This protein binds this small molecule.
Small molecule (SMILES): OCc1c(F)c(F)c(F)c(F)c1F

Sequence of chain 1.A:
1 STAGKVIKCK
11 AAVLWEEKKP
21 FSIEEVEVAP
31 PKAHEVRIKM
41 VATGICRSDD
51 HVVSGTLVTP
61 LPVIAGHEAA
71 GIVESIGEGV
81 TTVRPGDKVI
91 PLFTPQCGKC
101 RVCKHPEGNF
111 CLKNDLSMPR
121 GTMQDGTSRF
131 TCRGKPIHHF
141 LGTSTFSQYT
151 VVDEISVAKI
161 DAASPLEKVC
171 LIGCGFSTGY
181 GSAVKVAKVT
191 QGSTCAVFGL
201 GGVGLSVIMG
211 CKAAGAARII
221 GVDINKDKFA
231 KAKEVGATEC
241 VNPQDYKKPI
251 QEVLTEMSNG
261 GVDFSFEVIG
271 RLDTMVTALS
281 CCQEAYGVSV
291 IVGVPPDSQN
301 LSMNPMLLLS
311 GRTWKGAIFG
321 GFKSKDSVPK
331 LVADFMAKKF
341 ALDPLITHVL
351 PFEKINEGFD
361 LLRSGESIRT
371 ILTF

Binding-site contacts:
Ligand atom F5 contacts residue PHE140 of chain 1.B at 3.3 Å.
Ligand atom O1 contacts residue HIS67 of chain 1.B at 3.1 Å (h-bond).
Ligand atom C7 contacts residue HIS67 of chain 1.B at 3.6 Å.
Ligand atom C2 contacts residue VAL294 of chain 1.B at 3.5 Å (hydrophobic).
Ligand atom O1 contacts residue SER48 of chain 1.B at 2.5 Å (h-bond).
Ligand atom O1 contacts residue CYS174 of chain 1.B at 3.4 Å (h-bond).
Ligand atom C7 contacts residue CYS174 of chain 1.B at 3.7 Å (hydrophobic).
Ligand atom C5 contacts residue LEU57 of chain 1.B at 3.6 Å (hydrophobic).
Ligand atom F5 contacts residue LEU57 of chain 1.B at 3.2 Å.
Ligand atom C5 contacts residue LEU141 of chain 1.B at 3.8 Å (hydrophobic).
Ligand atom F3 contacts residue VAL294 of chain 1.B at 3.2 Å.
Ligand atom O1 contacts residue CYS46 of chain 1.B at 3.4 Å (h-bond).
Ligand atom C4 contacts residue LEU116 of chain 1.B at 3.8 Å (hydrophobic).
Ligand atom F3 contacts residue ILE318 of chain 1.B at 3.6 Å.
Ligand atom O1 contacts residue NAJ1 of chain 1.L at 2.9 Å.
Ligand atom F4 contacts residue LEU57 of chain 1.B at 3.3 Å.
Ligand atom C7 contacts residue NAJ1 of chain 1.L at 3.4 Å.
Ligand atom F2 contacts residue VAL294 of chain 1.B at 3.4 Å.
Ligand atom C1 contacts residue SER48 of chain 1.B at 3.3 Å.
Ligand atom F4 contacts residue LEU116 of chain 1.B at 4.0 Å.
Ligand atom F2 contacts residue ILE318 of chain 1.B at 3.7 Å.
Ligand atom F2 contacts residue NAJ1 of chain 1.L at 2.9 Å.
Ligand atom F6 contacts residue LEU141 of chain 1.B at 3.2 Å.
Ligand atom F6 contacts residue SER48 of chain 1.B at 3.2 Å.
Ligand atom C2 contacts residue SER48 of chain 1.B at 3.9 Å.
Ligand atom F3 contacts residue LEU309 of chain 1.A at 3.6 Å.
Ligand atom C7 contacts residue PHE93 of chain 1.B at 3.6 Å (hydrophobic).
Ligand atom F5 contacts residue LEU141 of chain 1.B at 3.4 Å.
Ligand atom C3 contacts residue VAL294 of chain 1.B at 3.4 Å (hydrophobic).
Ligand atom C6 contacts residue LEU141 of chain 1.B at 3.7 Å (hydrophobic).
Ligand atom F6 contacts residue HIS67 of chain 1.B at 3.3 Å.
Ligand atom C6 contacts residue SER48 of chain 1.B at 3.4 Å.
Ligand atom C1 contacts residue PHE93 of chain 1.B at 4.0 Å (hydrophobic).
Ligand atom C7 contacts residue ZN1 of chain 1.J at 2.9 Å.
Ligand atom F3 contacts residue LEU116 of chain 1.B at 3.7 Å.
Ligand atom C5 contacts residue SER48 of chain 1.B at 4.0 Å.
Ligand atom C3 contacts residue LEU116 of chain 1.B at 3.7 Å (hydrophobic).
Ligand atom C7 contacts residue SER48 of chain 1.B at 3.4 Å.
Ligand atom C4 contacts residue LEU57 of chain 1.B at 3.8 Å (hydrophobic).
Ligand atom O1 contacts residue ZN1 of chain 1.J at 1.9 Å.

Sequence of chain 1.B:
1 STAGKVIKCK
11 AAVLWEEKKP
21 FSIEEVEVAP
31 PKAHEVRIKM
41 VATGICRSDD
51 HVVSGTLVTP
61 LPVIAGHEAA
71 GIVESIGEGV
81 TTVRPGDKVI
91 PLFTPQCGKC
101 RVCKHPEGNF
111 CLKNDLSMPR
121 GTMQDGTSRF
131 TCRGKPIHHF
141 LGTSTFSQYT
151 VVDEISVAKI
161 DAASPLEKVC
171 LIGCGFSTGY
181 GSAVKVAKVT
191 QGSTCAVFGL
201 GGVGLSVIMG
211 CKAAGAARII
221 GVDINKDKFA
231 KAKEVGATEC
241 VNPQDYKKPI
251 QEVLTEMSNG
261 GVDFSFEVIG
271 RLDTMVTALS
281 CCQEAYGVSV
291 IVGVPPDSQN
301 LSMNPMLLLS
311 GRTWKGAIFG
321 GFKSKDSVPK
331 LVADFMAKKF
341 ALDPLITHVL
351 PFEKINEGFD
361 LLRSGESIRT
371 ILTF